Sequence of chain 1.A:
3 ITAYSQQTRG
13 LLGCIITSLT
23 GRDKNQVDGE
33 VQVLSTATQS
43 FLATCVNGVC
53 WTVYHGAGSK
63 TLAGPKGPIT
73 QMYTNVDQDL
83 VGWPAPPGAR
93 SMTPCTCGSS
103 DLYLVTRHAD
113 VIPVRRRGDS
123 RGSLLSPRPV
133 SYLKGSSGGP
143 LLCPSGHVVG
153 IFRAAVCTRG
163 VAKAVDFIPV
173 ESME

The small molecule below binds the protein below.
Small molecule (SMILES): CC(C)CC(NC(=O)[C@@]1(Cc2ccsc2C(=O)O)Cc2ccccc2N1)C(=O)N[C@H](CC(F)F)[C@@H](O)C(=O)O

Binding-site contacts:
Ligand atom O37 contacts residue CYS159 of chain 1.A at 3.1 Å (h-bond).
Ligand atom C32 contacts residue LYS136 of chain 1.A at 3.8 Å.
Ligand atom C35 contacts residue CYS159 of chain 1.A at 3.5 Å (hydrophobic).
Ligand atom O2 contacts residue ALA156 of chain 1.A at 3.4 Å.
Ligand atom C2 contacts residue ALA157 of chain 1.A at 3.8 Å (hydrophobic).
Ligand atom C18 contacts residue SER139 of chain 1.A at 2.7 Å.
Ligand atom C13 contacts residue SER139 of chain 1.A at 3.7 Å.
Ligand atom N11 contacts residue HIS57 of chain 1.A at 3.4 Å (h-bond).
Ligand atom C9 contacts residue HIS57 of chain 1.A at 3.9 Å.
Ligand atom C6 contacts residue ARG155 of chain 1.A at 3.9 Å.
Ligand atom O10 contacts residue LYS136 of chain 1.A at 3.0 Å (salt-bridge).
Ligand atom C17 contacts residue SER139 of chain 1.A at 1.4 Å.
Ligand atom O20 contacts residue GLY137 of chain 1.A at 2.9 Å (h-bond).
Ligand atom C12 contacts residue ARG155 of chain 1.A at 3.6 Å.
Ligand atom C12 contacts residue SER139 of chain 1.A at 2.4 Å.
Ligand atom C14 contacts residue LYS136 of chain 1.A at 3.9 Å.
Ligand atom C18 contacts residue SER138 of chain 1.A at 3.8 Å.
Ligand atom O20 contacts residue SER138 of chain 1.A at 2.8 Å (h-bond).
Ligand atom O19 contacts residue SER139 of chain 1.A at 3.8 Å.
Ligand atom O20 contacts residue SER139 of chain 1.A at 2.7 Å (h-bond).
Ligand atom N1 contacts residue ALA157 of chain 1.A at 3.4 Å (h-bond).
Ligand atom O36 contacts residue CYS159 of chain 1.A at 3.9 Å.
Ligand atom N11 contacts residue SER139 of chain 1.A at 3.1 Å (h-bond).
Ligand atom C22 contacts residue ALA157 of chain 1.A at 3.2 Å (hydrophobic).
Ligand atom N11 contacts residue ARG155 of chain 1.A at 3.0 Å (salt-bridge).
Ligand atom O21 contacts residue SER139 of chain 1.A at 2.3 Å (h-bond).
Ligand atom C18 contacts residue LYS136 of chain 1.A at 3.9 Å.
Ligand atom O19 contacts residue GLY137 of chain 1.A at 3.0 Å (h-bond).
Ligand atom O19 contacts residue LYS136 of chain 1.A at 2.9 Å (salt-bridge).
Ligand atom F15 contacts residue PHE154 of chain 1.A at 3.5 Å.
Ligand atom O2 contacts residue ALA157 of chain 1.A at 3.2 Å (h-bond).
Ligand atom C5 contacts residue HIS57 of chain 1.A at 3.4 Å.
Ligand atom O21 contacts residue HIS57 of chain 1.A at 2.5 Å (h-bond).
Ligand atom C18 contacts residue GLY137 of chain 1.A at 3.3 Å.
Ligand atom F16 contacts residue VAL132 of chain 1.A at 3.9 Å.
Ligand atom F16 contacts residue LYS136 of chain 1.A at 3.6 Å.
Ligand atom C6 contacts residue ALA156 of chain 1.A at 3.7 Å (hydrophobic).
Ligand atom C17 contacts residue HIS57 of chain 1.A at 3.6 Å.
Ligand atom F15 contacts residue ALA157 of chain 1.A at 3.6 Å.
Ligand atom C13 contacts residue LYS136 of chain 1.A at 3.4 Å.